Sequence of chain 7.A:
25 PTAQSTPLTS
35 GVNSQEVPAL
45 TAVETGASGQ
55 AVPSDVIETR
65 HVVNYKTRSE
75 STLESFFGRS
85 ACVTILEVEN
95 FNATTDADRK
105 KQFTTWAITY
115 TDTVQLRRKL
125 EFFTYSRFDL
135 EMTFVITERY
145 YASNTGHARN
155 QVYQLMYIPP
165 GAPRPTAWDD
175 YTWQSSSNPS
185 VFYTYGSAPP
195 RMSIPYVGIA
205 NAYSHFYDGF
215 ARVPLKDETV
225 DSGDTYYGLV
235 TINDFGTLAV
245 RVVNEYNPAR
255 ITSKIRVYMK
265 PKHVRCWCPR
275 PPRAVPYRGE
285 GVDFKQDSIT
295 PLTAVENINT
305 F

Sequence of chain 8.A:
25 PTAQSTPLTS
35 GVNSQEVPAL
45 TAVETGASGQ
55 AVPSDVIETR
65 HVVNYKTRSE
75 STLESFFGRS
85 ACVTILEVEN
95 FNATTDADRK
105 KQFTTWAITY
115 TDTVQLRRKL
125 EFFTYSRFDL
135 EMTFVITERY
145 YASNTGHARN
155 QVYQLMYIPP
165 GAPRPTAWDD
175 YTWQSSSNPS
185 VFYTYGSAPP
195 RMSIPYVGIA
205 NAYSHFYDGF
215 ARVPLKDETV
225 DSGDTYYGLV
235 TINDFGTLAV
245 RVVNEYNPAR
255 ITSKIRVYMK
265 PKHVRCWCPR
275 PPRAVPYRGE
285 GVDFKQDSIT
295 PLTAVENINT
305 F

Binding-site contacts:
Ligand atom C4 contacts residue PRO252 of chain 7.A at 3.7 Å (hydrophobic).
Ligand atom C10 contacts residue TYR250 of chain 7.A at 3.5 Å (hydrophobic).
Ligand atom C3 contacts residue PRO252 of chain 7.A at 3.8 Å (hydrophobic).
Ligand atom O1A contacts residue SER147 of chain 8.A at 3.1 Å (h-bond).
Ligand atom O1B contacts residue SER147 of chain 8.A at 2.7 Å (h-bond).
Ligand atom C11 contacts residue TYR250 of chain 7.A at 3.7 Å (hydrophobic).
Ligand atom C1 contacts residue PRO252 of chain 7.A at 4.0 Å (hydrophobic).
Ligand atom O4 contacts residue TYR250 of chain 7.A at 3.4 Å.
Ligand atom O1A contacts residue ASN148 of chain 8.A at 4.3 Å.
Ligand atom C5 contacts residue TYR145 of chain 8.A at 3.3 Å (hydrophobic).
Ligand atom N5 contacts residue TYR250 of chain 7.A at 4.4 Å.
Ligand atom C10 contacts residue TYR145 of chain 8.A at 3.6 Å (hydrophobic).
Ligand atom C11 contacts residue TYR145 of chain 8.A at 3.7 Å (hydrophobic).
Ligand atom O4 contacts residue TYR145 of chain 8.A at 4.2 Å.
Ligand atom O1A contacts residue ALA146 of chain 8.A at 3.2 Å.
Ligand atom O4 contacts residue PRO252 of chain 7.A at 3.6 Å.
Ligand atom C6 contacts residue TYR145 of chain 8.A at 3.4 Å (hydrophobic).
Ligand atom C4 contacts residue TYR145 of chain 8.A at 3.6 Å (hydrophobic).
Ligand atom C8 contacts residue ALA146 of chain 8.A at 4.5 Å (hydrophobic).
Ligand atom C6 contacts residue ALA146 of chain 8.A at 4.3 Å (hydrophobic).
Ligand atom C11 contacts residue ARG143 of chain 8.A at 4.0 Å.
Ligand atom O1B contacts residue PRO252 of chain 7.A at 3.3 Å.
Ligand atom O10 contacts residue TYR250 of chain 7.A at 2.8 Å (h-bond).
Ligand atom O1B contacts residue ALA146 of chain 8.A at 4.3 Å.
Ligand atom O8 contacts residue ALA146 of chain 8.A at 3.3 Å.
Ligand atom C1 contacts residue SER147 of chain 8.A at 3.6 Å.
Ligand atom O4 contacts residue ASN251 of chain 7.A at 4.1 Å.
Ligand atom C7 contacts residue TYR145 of chain 8.A at 3.9 Å (hydrophobic).
Ligand atom N5 contacts residue TYR145 of chain 8.A at 2.6 Å (h-bond).
Ligand atom C9 contacts residue TYR145 of chain 8.A at 4.4 Å (hydrophobic).
Ligand atom C1 contacts residue ALA146 of chain 8.A at 4.0 Å (hydrophobic).

The protein below binds the small molecule below.
Small molecule (SMILES): CC(=O)N[C@H]1[C@H]([C@H](O)[C@H](O)CO)O[C@@](O)(C(=O)O)C[C@@H]1O